Binding-site contacts:
Ligand atom O4 contacts residue GLU285 of chain 1.A at 4.3 Å.
Ligand atom C1 contacts residue HIS83 of chain 1.A at 3.6 Å.
Ligand atom O1 contacts residue LYS9 of chain 1.A at 3.8 Å.
Ligand atom O5 contacts residue ILE284 of chain 1.A at 4.0 Å.
Ligand atom O6 contacts residue PHE80 of chain 1.A at 3.3 Å.
Ligand atom O3 contacts residue ARG254 of chain 1.A at 4.2 Å.
Ligand atom C3 contacts residue ARG254 of chain 1.A at 4.2 Å.
Ligand atom C1 contacts residue ARG12 of chain 1.A at 3.5 Å.
Ligand atom C2 contacts residue ARG12 of chain 1.A at 4.5 Å.
Ligand atom C5 contacts residue ILE284 of chain 1.A at 3.8 Å (hydrophobic).
Ligand atom C6 contacts residue ILE284 of chain 1.A at 3.8 Å (hydrophobic).
Ligand atom O1 contacts residue HIS83 of chain 1.A at 3.0 Å (h-bond).
Ligand atom O1 contacts residue ARG12 of chain 1.A at 3.5 Å (salt-bridge).
Ligand atom C5 contacts residue PHE80 of chain 1.A at 4.5 Å (hydrophobic).
Ligand atom O1 contacts residue LEU10 of chain 1.A at 4.2 Å.
Ligand atom O5 contacts residue HIS83 of chain 1.A at 3.5 Å (h-bond).
Ligand atom C6 contacts residue PHE80 of chain 1.A at 3.0 Å (hydrophobic).
Ligand atom O5 contacts residue ARG12 of chain 1.A at 4.4 Å.
Ligand atom O2 contacts residue ARG254 of chain 1.A at 3.8 Å.
Ligand atom O2 contacts residue ARG12 of chain 1.A at 4.3 Å.
Ligand atom C1 contacts residue ILE284 of chain 1.A at 4.2 Å (hydrophobic).

Sequence of chain 1.A:
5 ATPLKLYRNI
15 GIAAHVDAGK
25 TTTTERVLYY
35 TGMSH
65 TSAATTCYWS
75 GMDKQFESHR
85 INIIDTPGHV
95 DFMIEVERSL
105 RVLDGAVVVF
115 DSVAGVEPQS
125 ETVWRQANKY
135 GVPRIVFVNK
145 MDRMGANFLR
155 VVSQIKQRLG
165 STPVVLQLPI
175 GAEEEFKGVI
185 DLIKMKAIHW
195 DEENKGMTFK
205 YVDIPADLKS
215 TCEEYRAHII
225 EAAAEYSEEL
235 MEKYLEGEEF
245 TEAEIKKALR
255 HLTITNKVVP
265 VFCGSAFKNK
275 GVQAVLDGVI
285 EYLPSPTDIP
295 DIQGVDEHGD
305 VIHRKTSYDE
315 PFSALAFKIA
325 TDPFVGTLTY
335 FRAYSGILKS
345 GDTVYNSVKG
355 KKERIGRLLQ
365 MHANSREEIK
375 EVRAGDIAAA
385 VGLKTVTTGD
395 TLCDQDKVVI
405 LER

A small-molecule ligand and the protein it binds are described below.
Small molecule (SMILES): OC[C@H]1O[C@@H](O)[C@H](O)[C@@H](O)[C@@H]1O